The small molecule below binds the protein below.
Small molecule (SMILES): CC(=O)N[C@@H]1[C@@H](O)[C@H](O)[C@@H](CO)O[C@H]1O

Sequence of chain 1.A:
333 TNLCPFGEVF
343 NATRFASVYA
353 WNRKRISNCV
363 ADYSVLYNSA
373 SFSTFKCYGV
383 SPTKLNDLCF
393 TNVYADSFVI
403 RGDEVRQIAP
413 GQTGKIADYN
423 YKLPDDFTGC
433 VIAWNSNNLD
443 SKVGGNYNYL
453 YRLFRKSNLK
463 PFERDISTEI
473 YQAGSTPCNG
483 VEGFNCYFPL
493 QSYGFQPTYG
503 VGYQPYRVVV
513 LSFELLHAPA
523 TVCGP

Binding-site contacts:
Ligand atom C8 contacts residue GLY339 of chain 1.A at 4.0 Å.
Ligand atom C8 contacts residue ASN343 of chain 1.A at 3.9 Å.
Ligand atom O7 contacts residue GLY339 of chain 1.A at 4.4 Å.
Ligand atom C3 contacts residue ASN343 of chain 1.A at 3.9 Å.
Ligand atom C8 contacts residue PHE342 of chain 1.A at 4.4 Å (hydrophobic).
Ligand atom C5 contacts residue ASN343 of chain 1.A at 3.6 Å.
Ligand atom C2 contacts residue ASN343 of chain 1.A at 2.5 Å.
Ligand atom C8 contacts residue PHE338 of chain 1.A at 4.0 Å (hydrophobic).
Ligand atom C1 contacts residue ASN343 of chain 1.A at 1.4 Å.
Ligand atom C7 contacts residue GLY339 of chain 1.A at 4.2 Å.
Ligand atom C7 contacts residue ASN343 of chain 1.A at 3.6 Å.
Ligand atom C4 contacts residue ASN343 of chain 1.A at 4.2 Å.
Ligand atom O5 contacts residue ASN343 of chain 1.A at 2.3 Å (h-bond).
Ligand atom N2 contacts residue ASN343 of chain 1.A at 2.8 Å (h-bond).